Binding-site contacts:
Ligand atom CB contacts residue GLU104 of chain 1.E at 3.7 Å.
Ligand atom OE1 contacts residue SER94 of chain 1.E at 3.8 Å.
Ligand atom CA contacts residue LEU92 of chain 1.E at 4.1 Å (hydrophobic).
Ligand atom C contacts residue TRP108 of chain 1.E at 4.2 Å (hydrophobic).
Ligand atom CG2 contacts residue PHE109 of chain 1.E at 4.0 Å (hydrophobic).
Ligand atom CD contacts residue SER94 of chain 1.E at 3.4 Å.
Ligand atom O contacts residue LEU92 of chain 1.E at 3.5 Å.
Ligand atom CG2 contacts residue GLN93 of chain 1.E at 3.5 Å.
Ligand atom CG2 contacts residue LEU92 of chain 1.E at 4.1 Å (hydrophobic).
Ligand atom N contacts residue GLU104 of chain 1.E at 3.3 Å (salt-bridge).
Ligand atom CG2 contacts residue LYS82 of chain 1.E at 3.8 Å.
Ligand atom CA contacts residue GLY91 of chain 1.E at 3.6 Å.
Ligand atom CB contacts residue ASP99 of chain 1.E at 3.8 Å.
Ligand atom O contacts residue GLN93 of chain 1.E at 3.1 Å (h-bond).
Ligand atom CG2 contacts residue TRP108 of chain 1.E at 3.7 Å (hydrophobic).
Ligand atom CG1 contacts residue GLY91 of chain 1.E at 3.7 Å.
Ligand atom CB contacts residue GLN93 of chain 1.E at 3.5 Å.
Ligand atom CA contacts residue SER94 of chain 1.E at 3.4 Å.
Ligand atom CA contacts residue GLN93 of chain 1.E at 4.1 Å.
Ligand atom N contacts residue GLN93 of chain 1.E at 3.0 Å (h-bond).
Ligand atom OE1 contacts residue GLN93 of chain 1.E at 3.8 Å.
Ligand atom N contacts residue GLY91 of chain 1.E at 3.3 Å (h-bond).
Ligand atom O contacts residue TRP108 of chain 1.E at 3.4 Å (h-bond).
Ligand atom N contacts residue ASP99 of chain 1.E at 2.7 Å (salt-bridge).
Ligand atom C contacts residue GLN93 of chain 1.E at 3.7 Å.
Ligand atom N contacts residue LEU92 of chain 1.E at 4.0 Å.
Ligand atom CG contacts residue GLN93 of chain 1.E at 3.9 Å.
Ligand atom OE2 contacts residue SER94 of chain 1.E at 3.4 Å (h-bond).
Ligand atom O contacts residue GLU104 of chain 1.E at 3.3 Å (salt-bridge).
Ligand atom CA contacts residue GLU104 of chain 1.E at 3.8 Å.
Ligand atom CA contacts residue GLN93 of chain 1.E at 3.7 Å.
Ligand atom C contacts residue GLY91 of chain 1.E at 4.0 Å.
Ligand atom CA contacts residue ASP99 of chain 1.E at 3.6 Å.
Ligand atom CB contacts residue TRP95 of chain 1.E at 3.8 Å (hydrophobic).
Ligand atom C contacts residue GLU104 of chain 1.E at 3.9 Å.
Ligand atom N contacts residue SER94 of chain 1.E at 3.8 Å.
Ligand atom CA contacts residue GLN93 of chain 1.E at 3.3 Å.
Ligand atom C contacts residue LEU92 of chain 1.E at 3.9 Å (hydrophobic).
Ligand atom CG contacts residue SER94 of chain 1.E at 3.6 Å.
Ligand atom CB contacts residue GLN93 of chain 1.E at 3.3 Å.

A small-molecule ligand and the protein it binds are described below.
Small molecule (SMILES): CC(C)[C@H](NC(=O)[C@H](CCC(=O)O)NC(=O)[C@H](C)N)C(=O)N[C@H](C=O)C(C)C

Sequence of chain 1.E:
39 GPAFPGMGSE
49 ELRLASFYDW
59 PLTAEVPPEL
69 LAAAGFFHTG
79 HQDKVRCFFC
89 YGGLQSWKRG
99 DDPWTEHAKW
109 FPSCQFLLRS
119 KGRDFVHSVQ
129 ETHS